Sequence of chain 1.C:
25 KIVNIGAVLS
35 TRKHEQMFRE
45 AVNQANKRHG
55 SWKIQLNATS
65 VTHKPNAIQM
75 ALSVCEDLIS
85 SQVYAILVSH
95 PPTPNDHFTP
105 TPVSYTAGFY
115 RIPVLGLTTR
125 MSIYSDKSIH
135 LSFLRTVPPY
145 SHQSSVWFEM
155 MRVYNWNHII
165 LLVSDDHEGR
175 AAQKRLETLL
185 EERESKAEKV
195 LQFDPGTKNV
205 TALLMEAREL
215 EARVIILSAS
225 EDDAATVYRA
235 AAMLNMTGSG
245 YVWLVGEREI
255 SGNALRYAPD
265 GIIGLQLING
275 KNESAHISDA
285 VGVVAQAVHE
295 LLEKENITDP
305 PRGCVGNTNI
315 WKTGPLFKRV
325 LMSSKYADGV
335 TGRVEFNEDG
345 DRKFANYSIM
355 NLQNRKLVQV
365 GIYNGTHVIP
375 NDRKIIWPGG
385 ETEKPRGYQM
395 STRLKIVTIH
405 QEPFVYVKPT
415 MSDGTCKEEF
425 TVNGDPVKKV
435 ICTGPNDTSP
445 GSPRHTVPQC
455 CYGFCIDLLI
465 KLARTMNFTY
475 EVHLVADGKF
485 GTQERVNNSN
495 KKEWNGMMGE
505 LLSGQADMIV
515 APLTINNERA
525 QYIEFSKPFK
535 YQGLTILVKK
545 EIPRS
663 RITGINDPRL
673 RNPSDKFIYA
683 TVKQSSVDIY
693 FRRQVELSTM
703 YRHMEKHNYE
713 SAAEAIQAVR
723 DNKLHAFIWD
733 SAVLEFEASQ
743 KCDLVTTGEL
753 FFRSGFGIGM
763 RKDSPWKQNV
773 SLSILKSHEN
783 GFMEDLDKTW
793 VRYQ

The protein below binds the small molecule below.
Small molecule (SMILES): CC(=O)N[C@@H]1[C@@H](O)[C@H](O)[C@@H](CO)O[C@H]1O

Binding-site contacts:
Ligand atom C7 contacts residue VAL451 of chain 1.C at 4.3 Å (hydrophobic).
Ligand atom C8 contacts residue ASN440 of chain 1.C at 4.2 Å.
Ligand atom C5 contacts residue HIS449 of chain 1.C at 4.4 Å.
Ligand atom O6 contacts residue SER446 of chain 1.C at 4.3 Å.
Ligand atom C8 contacts residue GLN453 of chain 1.C at 3.9 Å.
Ligand atom O6 contacts residue HIS449 of chain 1.C at 3.3 Å.
Ligand atom C7 contacts residue ASN440 of chain 1.C at 3.4 Å.
Ligand atom O5 contacts residue ASN440 of chain 1.C at 2.4 Å (h-bond).
Ligand atom N2 contacts residue ASN440 of chain 1.C at 2.9 Å (h-bond).
Ligand atom C2 contacts residue ASN440 of chain 1.C at 2.5 Å.
Ligand atom C1 contacts residue HIS449 of chain 1.C at 4.2 Å.
Ligand atom O7 contacts residue VAL451 of chain 1.C at 3.3 Å.
Ligand atom C8 contacts residue PRO413 of chain 1.C at 3.9 Å (hydrophobic).
Ligand atom O6 contacts residue PRO447 of chain 1.C at 3.5 Å.
Ligand atom C5 contacts residue ASN440 of chain 1.C at 3.7 Å.
Ligand atom O7 contacts residue ASN440 of chain 1.C at 3.6 Å.
Ligand atom C4 contacts residue ASN440 of chain 1.C at 4.3 Å.
Ligand atom C3 contacts residue ASN440 of chain 1.C at 3.8 Å.
Ligand atom C6 contacts residue HIS449 of chain 1.C at 4.1 Å.
Ligand atom C1 contacts residue ASN440 of chain 1.C at 1.4 Å.
Ligand atom O5 contacts residue HIS449 of chain 1.C at 3.4 Å (h-bond).